Sequence of chain 1.A:
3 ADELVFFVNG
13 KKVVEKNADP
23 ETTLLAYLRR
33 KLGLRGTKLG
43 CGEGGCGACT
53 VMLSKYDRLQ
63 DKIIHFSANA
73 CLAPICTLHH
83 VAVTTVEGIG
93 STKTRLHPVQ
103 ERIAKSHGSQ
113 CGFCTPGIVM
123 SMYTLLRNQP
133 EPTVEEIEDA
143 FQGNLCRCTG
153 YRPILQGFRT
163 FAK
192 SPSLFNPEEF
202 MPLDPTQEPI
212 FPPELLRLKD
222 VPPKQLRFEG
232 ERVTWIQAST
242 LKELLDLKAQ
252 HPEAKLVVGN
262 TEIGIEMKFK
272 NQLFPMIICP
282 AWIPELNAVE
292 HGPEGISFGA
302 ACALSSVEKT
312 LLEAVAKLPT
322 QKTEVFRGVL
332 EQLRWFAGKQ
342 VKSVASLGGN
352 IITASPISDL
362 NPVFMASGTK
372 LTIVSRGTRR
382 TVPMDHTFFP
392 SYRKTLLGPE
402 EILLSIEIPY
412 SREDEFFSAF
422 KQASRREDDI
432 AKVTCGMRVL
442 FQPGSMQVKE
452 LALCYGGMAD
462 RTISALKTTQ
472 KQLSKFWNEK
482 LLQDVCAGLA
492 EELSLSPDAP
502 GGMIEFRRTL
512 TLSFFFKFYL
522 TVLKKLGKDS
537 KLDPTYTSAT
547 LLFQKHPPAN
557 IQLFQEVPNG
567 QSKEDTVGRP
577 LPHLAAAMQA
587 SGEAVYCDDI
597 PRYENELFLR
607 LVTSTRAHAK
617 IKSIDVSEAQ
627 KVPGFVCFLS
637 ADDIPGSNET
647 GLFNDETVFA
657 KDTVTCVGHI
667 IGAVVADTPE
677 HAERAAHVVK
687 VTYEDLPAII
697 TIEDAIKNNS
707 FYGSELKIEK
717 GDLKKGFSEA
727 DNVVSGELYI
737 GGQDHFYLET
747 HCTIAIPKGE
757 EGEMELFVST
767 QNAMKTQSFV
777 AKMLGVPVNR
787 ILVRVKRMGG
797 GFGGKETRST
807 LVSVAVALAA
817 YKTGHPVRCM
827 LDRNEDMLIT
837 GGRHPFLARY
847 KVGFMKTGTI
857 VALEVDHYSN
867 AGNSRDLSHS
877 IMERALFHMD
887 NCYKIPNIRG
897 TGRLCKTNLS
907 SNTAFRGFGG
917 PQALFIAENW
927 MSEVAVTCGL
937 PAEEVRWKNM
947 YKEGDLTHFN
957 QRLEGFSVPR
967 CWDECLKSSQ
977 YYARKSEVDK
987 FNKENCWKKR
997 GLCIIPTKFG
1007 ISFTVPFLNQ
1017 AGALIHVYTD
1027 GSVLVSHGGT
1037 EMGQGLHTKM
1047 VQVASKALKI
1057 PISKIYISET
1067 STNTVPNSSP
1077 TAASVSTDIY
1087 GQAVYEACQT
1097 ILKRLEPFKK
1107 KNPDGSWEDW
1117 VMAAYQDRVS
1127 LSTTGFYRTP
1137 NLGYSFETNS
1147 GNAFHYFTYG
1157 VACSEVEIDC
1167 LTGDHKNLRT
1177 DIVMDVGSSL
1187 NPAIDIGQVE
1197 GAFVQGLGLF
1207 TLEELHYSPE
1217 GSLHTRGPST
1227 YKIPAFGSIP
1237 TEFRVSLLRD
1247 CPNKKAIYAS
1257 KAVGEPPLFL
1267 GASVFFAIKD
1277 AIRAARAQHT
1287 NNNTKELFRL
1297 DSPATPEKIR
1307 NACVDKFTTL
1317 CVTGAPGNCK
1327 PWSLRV

A protein and the small-molecule ligand that binds it are described below.
Small molecule (SMILES): CC(C)(C)COc1ccc(-n2cc(C(=O)O)cn2)cc1C#N

Binding-site contacts:
Ligand atom C4 contacts residue PHE914 of chain 1.A at 3.5 Å (hydrophobic).
Ligand atom C8 contacts residue LEU873 of chain 1.A at 3.6 Å (hydrophobic).
Ligand atom C7 contacts residue GLU802 of chain 1.A at 3.1 Å.
Ligand atom C17 contacts residue PHE1013 of chain 1.A at 3.6 Å (hydrophobic).
Ligand atom N2 contacts residue GLU802 of chain 1.A at 3.6 Å (salt-bridge).
Ligand atom N13 contacts residue PRO1076 of chain 1.A at 3.6 Å.
Ligand atom N13 contacts residue ASN768 of chain 1.A at 3.2 Å (h-bond).
Ligand atom C7 contacts residue LEU873 of chain 1.A at 3.5 Å (hydrophobic).
Ligand atom C5 contacts residue PHE914 of chain 1.A at 3.5 Å (hydrophobic).
Ligand atom C12 contacts residue PRO1076 of chain 1.A at 3.8 Å (hydrophobic).
Ligand atom C1 contacts residue THR1010 of chain 1.A at 3.2 Å.
Ligand atom C1 contacts residue PHE1009 of chain 1.A at 3.7 Å (hydrophobic).
Ligand atom O21 contacts residue ARG880 of chain 1.A at 3.1 Å (salt-bridge).
Ligand atom C8 contacts residue LEU1014 of chain 1.A at 3.6 Å (hydrophobic).
Ligand atom C6 contacts residue GLU802 of chain 1.A at 3.8 Å.
Ligand atom C7 contacts residue LEU1014 of chain 1.A at 3.6 Å (hydrophobic).
Ligand atom C10 contacts residue VAL1011 of chain 1.A at 3.6 Å (hydrophobic).
Ligand atom N3 contacts residue GLU802 of chain 1.A at 2.7 Å (salt-bridge).
Ligand atom C9 contacts residue LEU1014 of chain 1.A at 3.8 Å (hydrophobic).
Ligand atom N2 contacts residue PHE1009 of chain 1.A at 3.7 Å.
Ligand atom C6 contacts residue LEU873 of chain 1.A at 3.6 Å (hydrophobic).
Ligand atom C20 contacts residue PHE914 of chain 1.A at 3.7 Å (hydrophobic).
Ligand atom C6 contacts residue LEU1014 of chain 1.A at 3.8 Å (hydrophobic).
Ligand atom C5 contacts residue PHE1009 of chain 1.A at 3.8 Å (hydrophobic).
Ligand atom O21 contacts residue PHE914 of chain 1.A at 3.8 Å.
Ligand atom O21 contacts residue ALA1079 of chain 1.A at 3.5 Å.
Ligand atom O22 contacts residue PHE1009 of chain 1.A at 3.6 Å.
Ligand atom C9 contacts residue LEU873 of chain 1.A at 3.8 Å (hydrophobic).
Ligand atom C20 contacts residue ARG880 of chain 1.A at 3.4 Å.
Ligand atom N3 contacts residue PHE1009 of chain 1.A at 3.8 Å.
Ligand atom C11 contacts residue VAL1011 of chain 1.A at 3.7 Å (hydrophobic).
Ligand atom C4 contacts residue GLU802 of chain 1.A at 3.8 Å.
Ligand atom O22 contacts residue THR1010 of chain 1.A at 2.9 Å (h-bond).
Ligand atom C11 contacts residue SER876 of chain 1.A at 3.2 Å.
Ligand atom C1 contacts residue PHE914 of chain 1.A at 3.7 Å (hydrophobic).
Ligand atom C10 contacts residue SER876 of chain 1.A at 3.7 Å.
Ligand atom N2 contacts residue PHE914 of chain 1.A at 3.6 Å.
Ligand atom O22 contacts residue ARG880 of chain 1.A at 2.9 Å (salt-bridge).
Ligand atom N3 contacts residue PHE914 of chain 1.A at 3.5 Å.
Ligand atom O22 contacts residue SER1008 of chain 1.A at 3.6 Å.